Sequence of chain 1.B:
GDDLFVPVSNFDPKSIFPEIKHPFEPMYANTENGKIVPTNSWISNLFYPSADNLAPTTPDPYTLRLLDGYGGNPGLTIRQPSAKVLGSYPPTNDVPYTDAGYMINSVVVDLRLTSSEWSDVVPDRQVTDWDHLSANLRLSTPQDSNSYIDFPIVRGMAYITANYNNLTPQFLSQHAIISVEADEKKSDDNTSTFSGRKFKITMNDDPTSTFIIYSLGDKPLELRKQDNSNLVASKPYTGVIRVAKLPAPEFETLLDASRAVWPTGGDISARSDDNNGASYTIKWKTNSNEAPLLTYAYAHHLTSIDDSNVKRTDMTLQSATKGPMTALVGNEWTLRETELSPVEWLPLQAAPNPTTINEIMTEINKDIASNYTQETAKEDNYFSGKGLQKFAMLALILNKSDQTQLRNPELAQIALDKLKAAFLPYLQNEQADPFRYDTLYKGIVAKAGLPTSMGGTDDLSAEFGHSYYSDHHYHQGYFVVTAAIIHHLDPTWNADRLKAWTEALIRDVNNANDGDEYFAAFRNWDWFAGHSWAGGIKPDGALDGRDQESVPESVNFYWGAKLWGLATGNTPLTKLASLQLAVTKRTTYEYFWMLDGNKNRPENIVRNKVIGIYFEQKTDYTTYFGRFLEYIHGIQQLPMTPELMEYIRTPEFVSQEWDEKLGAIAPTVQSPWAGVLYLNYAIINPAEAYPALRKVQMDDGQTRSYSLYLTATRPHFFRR

The small molecule below binds the protein below.
Small molecule (SMILES): O=C1[C@@H](O)[C@H](O[C@H]2[C@H](O)[C@@H](CO)OC[C@@H]2O)O[C@H](CO)[C@H]1O

Binding-site contacts:
Ligand atom C5 contacts residue BGC2 of chain 1.K at 3.0 Å.
Ligand atom O6 contacts residue BGC2 of chain 1.K at 3.8 Å.
Ligand atom O5 contacts residue TYR653 of chain 1.B at 3.8 Å.
Ligand atom C6 contacts residue THR652 of chain 1.B at 3.3 Å.
Ligand atom O6 contacts residue PHE654 of chain 1.B at 3.4 Å (h-bond).
Ligand atom C3 contacts residue TYR653 of chain 1.B at 3.8 Å (hydrophobic).
Ligand atom O6 contacts residue GLY655 of chain 1.B at 2.9 Å (h-bond).
Ligand atom C6 contacts residue GLY655 of chain 1.B at 3.4 Å.
Ligand atom C3 contacts residue BGC2 of chain 1.K at 3.6 Å.
Ligand atom C6 contacts residue PHE654 of chain 1.B at 4.2 Å (hydrophobic).
Ligand atom C6 contacts residue BGC3 of chain 1.L at 3.8 Å.
Ligand atom O4 contacts residue GLY655 of chain 1.B at 3.9 Å.
Ligand atom O6 contacts residue TYR653 of chain 1.B at 4.0 Å.
Ligand atom C6 contacts residue ARG656 of chain 1.B at 4.0 Å.
Ligand atom O5 contacts residue PHE654 of chain 1.B at 4.3 Å.
Ligand atom O6 contacts residue THR651 of chain 1.B at 3.5 Å (h-bond).
Ligand atom C5 contacts residue THR652 of chain 1.B at 3.9 Å.
Ligand atom C5 contacts residue GLY655 of chain 1.B at 4.0 Å.
Ligand atom O5 contacts residue THR652 of chain 1.B at 3.2 Å (h-bond).
Ligand atom O6 contacts residue THR652 of chain 1.B at 2.2 Å (h-bond).
Ligand atom C1 contacts residue THR652 of chain 1.B at 4.3 Å.
Ligand atom C6 contacts residue THR651 of chain 1.B at 4.0 Å.
Ligand atom C6 contacts residue BGC2 of chain 1.K at 3.8 Å.
Ligand atom O4 contacts residue BGC4 of chain 1.L at 3.6 Å.
Ligand atom C1 contacts residue BGC2 of chain 1.K at 1.0 Å.
Ligand atom O4 contacts residue PHE654 of chain 1.B at 4.2 Å.
Ligand atom C5 contacts residue BGC3 of chain 1.L at 4.2 Å.
Ligand atom C4 contacts residue PHE654 of chain 1.B at 4.0 Å (hydrophobic).
Ligand atom C1 contacts residue TYR653 of chain 1.B at 3.9 Å (hydrophobic).
Ligand atom C4 contacts residue GLY655 of chain 1.B at 3.7 Å.
Ligand atom O2 contacts residue BGC2 of chain 1.K at 3.2 Å (h-bond).
Ligand atom C4 contacts residue TYR653 of chain 1.B at 3.8 Å (hydrophobic).
Ligand atom O5 contacts residue BGC2 of chain 1.K at 1.4 Å (h-bond).
Ligand atom O3 contacts residue TYR653 of chain 1.B at 4.0 Å.
Ligand atom C2 contacts residue TYR653 of chain 1.B at 3.3 Å (hydrophobic).
Ligand atom C2 contacts residue BGC2 of chain 1.K at 2.6 Å.
Ligand atom O5 contacts residue BGC3 of chain 1.L at 3.8 Å.
Ligand atom C4 contacts residue BGC2 of chain 1.K at 3.7 Å.
Ligand atom O6 contacts residue ARG656 of chain 1.B at 3.8 Å.
Ligand atom O6 contacts residue BGC3 of chain 1.L at 4.0 Å.